Sequence of chain 1.E:
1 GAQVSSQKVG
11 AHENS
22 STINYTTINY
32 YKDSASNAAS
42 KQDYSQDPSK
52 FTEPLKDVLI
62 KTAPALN

The small molecule below binds the protein below.
Small molecule (SMILES): CC[C@H](C)[C@H](N)C(=O)N[C@@H](CO)C(=O)N[C@@H](CCC(=O)O)C(=O)N[C@H](C=O)C(C)C

Binding-site contacts:
Ligand atom OG contacts residue GLN3 of chain 1.E at 3.0 Å (h-bond).
Ligand atom OE1 contacts residue SER5 of chain 1.E at 4.2 Å.
Ligand atom N contacts residue VAL4 of chain 1.E at 2.8 Å (h-bond).
Ligand atom O contacts residue VAL4 of chain 1.E at 4.0 Å.
Ligand atom CG1 contacts residue GLN3 of chain 1.E at 3.1 Å.
Ligand atom N contacts residue ALA2 of chain 1.E at 2.8 Å (h-bond).
Ligand atom CB contacts residue VAL4 of chain 1.E at 4.3 Å (hydrophobic).
Ligand atom CA contacts residue VAL4 of chain 1.E at 3.0 Å (hydrophobic).
Ligand atom OG contacts residue ALA2 of chain 1.E at 3.9 Å.
Ligand atom C contacts residue ALA2 of chain 1.E at 4.3 Å (hydrophobic).
Ligand atom CA contacts residue ALA2 of chain 1.E at 3.0 Å (hydrophobic).
Ligand atom CG2 contacts residue ALA2 of chain 1.E at 3.9 Å (hydrophobic).
Ligand atom O contacts residue VAL4 of chain 1.E at 3.0 Å (h-bond).
Ligand atom CG2 contacts residue SER5 of chain 1.E at 3.1 Å.
Ligand atom O contacts residue ALA2 of chain 1.E at 4.0 Å.
Ligand atom C contacts residue GLN3 of chain 1.E at 4.3 Å.
Ligand atom O contacts residue SER5 of chain 1.E at 3.8 Å.
Ligand atom CG contacts residue VAL4 of chain 1.E at 4.2 Å (hydrophobic).
Ligand atom C contacts residue VAL4 of chain 1.E at 3.8 Å (hydrophobic).
Ligand atom CG2 contacts residue GLN3 of chain 1.E at 3.3 Å.
Ligand atom CB contacts residue ALA2 of chain 1.E at 3.5 Å (hydrophobic).
Ligand atom OE2 contacts residue VAL4 of chain 1.E at 4.1 Å.
Ligand atom CD contacts residue VAL4 of chain 1.E at 3.8 Å (hydrophobic).
Ligand atom O contacts residue SER6 of chain 1.E at 4.1 Å.
Ligand atom CA contacts residue ALA2 of chain 1.E at 3.9 Å (hydrophobic).
Ligand atom O contacts residue GLN3 of chain 1.E at 3.4 Å (h-bond).
Ligand atom OE2 contacts residue ASN25 of chain 1.E at 3.4 Å (h-bond).
Ligand atom CB contacts residue VAL4 of chain 1.E at 3.9 Å (hydrophobic).
Ligand atom N contacts residue ALA2 of chain 1.E at 4.3 Å.
Ligand atom CA contacts residue VAL4 of chain 1.E at 4.0 Å (hydrophobic).
Ligand atom N contacts residue VAL4 of chain 1.E at 4.1 Å.
Ligand atom CB contacts residue MYR1 of chain 5.H at 4.3 Å.
Ligand atom CG2 contacts residue MYR1 of chain 5.H at 3.7 Å.
Ligand atom OE1 contacts residue VAL4 of chain 1.E at 3.6 Å (h-bond).
Ligand atom CD1 contacts residue VAL4 of chain 1.E at 3.9 Å (hydrophobic).
Ligand atom CB contacts residue GLN3 of chain 1.E at 3.8 Å.
Ligand atom CG2 contacts residue VAL4 of chain 1.E at 3.8 Å (hydrophobic).
Ligand atom C contacts residue VAL4 of chain 1.E at 3.4 Å (hydrophobic).
Ligand atom CB contacts residue GLN3 of chain 1.E at 4.1 Å.
Ligand atom C contacts residue ALA2 of chain 1.E at 3.3 Å (hydrophobic).